This protein binds this small molecule.
Small molecule (SMILES): COc1ccc([C@@H]2CC(c3ccccc3)=NN2C(C)=O)cc1OC

Sequence of chain 2.A:
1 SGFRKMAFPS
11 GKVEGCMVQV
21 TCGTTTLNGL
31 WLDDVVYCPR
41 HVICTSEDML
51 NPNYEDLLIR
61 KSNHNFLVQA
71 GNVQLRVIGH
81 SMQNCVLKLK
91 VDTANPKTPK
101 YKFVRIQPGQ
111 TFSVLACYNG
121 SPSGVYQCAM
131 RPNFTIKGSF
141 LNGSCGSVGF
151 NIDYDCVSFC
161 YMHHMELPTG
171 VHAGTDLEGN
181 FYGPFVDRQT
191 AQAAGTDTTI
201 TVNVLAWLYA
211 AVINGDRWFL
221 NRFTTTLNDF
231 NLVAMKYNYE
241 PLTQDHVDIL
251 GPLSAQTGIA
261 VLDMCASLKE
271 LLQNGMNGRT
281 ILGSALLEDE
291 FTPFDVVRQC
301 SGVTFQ

Binding-site contacts:
Ligand atom O21 contacts residue ASN142 of chain 2.A at 3.6 Å.
Ligand atom C3 contacts residue CYS145 of chain 2.A at 1.8 Å (hydrophobic).
Ligand atom C16 contacts residue HIS164 of chain 2.A at 3.3 Å.
Ligand atom C9 contacts residue MET49 of chain 2.A at 3.9 Å (hydrophobic).
Ligand atom C17 contacts residue HIS164 of chain 2.A at 4.0 Å.
Ligand atom C12 contacts residue GLY143 of chain 2.A at 3.6 Å.
Ligand atom C17 contacts residue MET165 of chain 2.A at 3.5 Å (hydrophobic).
Ligand atom C19 contacts residue MET49 of chain 2.A at 3.8 Å (hydrophobic).
Ligand atom O4 contacts residue SER144 of chain 2.A at 3.7 Å.
Ligand atom C6 contacts residue HIS41 of chain 2.A at 4.0 Å.
Ligand atom C18 contacts residue MET165 of chain 2.A at 3.7 Å (hydrophobic).
Ligand atom N5 contacts residue HIS41 of chain 2.A at 3.9 Å.
Ligand atom N5 contacts residue HIS164 of chain 2.A at 3.8 Å.
Ligand atom N5 contacts residue CYS145 of chain 2.A at 3.2 Å (h-bond).
Ligand atom C18 contacts residue ARG188 of chain 2.A at 4.0 Å.
Ligand atom C19 contacts residue GLN189 of chain 2.A at 3.7 Å.
Ligand atom N1 contacts residue HIS41 of chain 2.A at 3.9 Å.
Ligand atom C2 contacts residue GLY143 of chain 2.A at 3.9 Å.
Ligand atom C16 contacts residue HIS41 of chain 2.A at 3.6 Å.
Ligand atom O23 contacts residue ASN142 of chain 2.A at 3.6 Å.
Ligand atom C8 contacts residue HIS41 of chain 2.A at 4.1 Å.
Ligand atom C20 contacts residue MET49 of chain 2.A at 3.9 Å (hydrophobic).
Ligand atom C16 contacts residue MET49 of chain 2.A at 3.6 Å (hydrophobic).
Ligand atom C17 contacts residue MET49 of chain 2.A at 3.4 Å (hydrophobic).
Ligand atom O4 contacts residue GLY143 of chain 2.A at 3.0 Å (h-bond).
Ligand atom C11 contacts residue GLY143 of chain 2.A at 3.7 Å.
Ligand atom C7 contacts residue HIS41 of chain 2.A at 4.2 Å.
Ligand atom O4 contacts residue CYS145 of chain 2.A at 3.3 Å.
Ligand atom N1 contacts residue CYS145 of chain 2.A at 3.3 Å (h-bond).
Ligand atom C18 contacts residue GLN189 of chain 2.A at 3.9 Å.
Ligand atom C11 contacts residue LEU27 of chain 2.A at 4.0 Å (hydrophobic).
Ligand atom C2 contacts residue CYS145 of chain 2.A at 2.7 Å (hydrophobic).
Ligand atom C22 contacts residue ASN142 of chain 2.A at 3.5 Å.
Ligand atom C13 contacts residue ASN142 of chain 2.A at 3.7 Å.
Ligand atom C2 contacts residue LEU27 of chain 2.A at 4.2 Å (hydrophobic).
Ligand atom C13 contacts residue GLY143 of chain 2.A at 4.2 Å.
Ligand atom C18 contacts residue MET49 of chain 2.A at 3.5 Å (hydrophobic).
Ligand atom C16 contacts residue MET165 of chain 2.A at 3.8 Å (hydrophobic).
Ligand atom O4 contacts residue LEU27 of chain 2.A at 3.4 Å.
Ligand atom C14 contacts residue ASN142 of chain 2.A at 3.8 Å.